Binding-site contacts:
Ligand atom C76 contacts residue GLY50 of chain 1.A at 3.5 Å.
Ligand atom O69 contacts residue THR88 of chain 1.A at 3.0 Å (h-bond).
Ligand atom C17 contacts residue GLY246 of chain 1.A at 3.4 Å.
Ligand atom C37 contacts residue ARG323 of chain 1.A at 3.1 Å.
Ligand atom C24 contacts residue TRP131 of chain 1.A at 3.6 Å (hydrophobic).
Ligand atom C80 contacts residue PRO86 of chain 1.A at 3.5 Å (hydrophobic).
Ligand atom C84 contacts residue TYR214 of chain 1.A at 3.5 Å (hydrophobic).
Ligand atom C72 contacts residue PRO86 of chain 1.A at 3.6 Å (hydrophobic).
Ligand atom C55 contacts residue ASP48 of chain 1.A at 3.6 Å.
Ligand atom C50 contacts residue THR88 of chain 1.A at 3.6 Å.
Ligand atom O34 contacts residue GLN89 of chain 1.A at 3.2 Å (h-bond).
Ligand atom C62 contacts residue GLY50 of chain 1.A at 3.4 Å.
Ligand atom O85 contacts residue TYR214 of chain 1.A at 2.5 Å (h-bond).
Ligand atom C68 contacts residue GLY50 of chain 1.A at 3.6 Å.
Ligand atom C55 contacts residue ASP244 of chain 1.A at 3.5 Å.
Ligand atom N70 contacts residue GLY50 of chain 1.A at 2.9 Å (h-bond).
Ligand atom O49 contacts residue THR247 of chain 1.A at 3.6 Å.
Ligand atom O57 contacts residue ASP244 of chain 1.A at 2.7 Å (salt-bridge).
Ligand atom C28 contacts residue LEU46 of chain 1.A at 3.4 Å (hydrophobic).
Ligand atom S20 contacts residue GLY27 of chain 1.A at 3.3 Å (h-bond).
Ligand atom C62 contacts residue ASP244 of chain 1.A at 3.4 Å.
Ligand atom O54 contacts residue GLN89 of chain 1.A at 3.1 Å (h-bond).
Ligand atom N31 contacts residue THR248 of chain 1.A at 2.8 Å (h-bond).
Ligand atom C59 contacts residue ASP244 of chain 1.A at 3.1 Å.
Ligand atom O35 contacts residue THR248 of chain 1.A at 3.5 Å (h-bond).
Ligand atom C64 contacts residue ASP244 of chain 1.A at 3.4 Å.
Ligand atom N31 contacts residue GLY27 of chain 1.A at 3.6 Å.
Ligand atom C26 contacts residue GLY246 of chain 1.A at 3.6 Å.
Ligand atom S20 contacts residue ILE126 of chain 1.A at 3.5 Å.
Ligand atom N86 contacts residue PRO86 of chain 1.A at 3.0 Å (h-bond).
Ligand atom C26 contacts residue LEU46 of chain 1.A at 3.2 Å (hydrophobic).
Ligand atom C97 contacts residue TYR87 of chain 1.A at 3.6 Å (hydrophobic).
Ligand atom C50 contacts residue GLN89 of chain 1.A at 3.3 Å.
Ligand atom N7 contacts residue GLY246 of chain 1.A at 3.1 Å (h-bond).
Ligand atom O69 contacts residue TYR87 of chain 1.A at 3.3 Å.
Ligand atom O54 contacts residue THR88 of chain 1.A at 3.1 Å.
Ligand atom O49 contacts residue THR248 of chain 1.A at 3.0 Å (h-bond).
Ligand atom O57 contacts residue ASP48 of chain 1.A at 2.5 Å (salt-bridge).
Ligand atom C21 contacts residue GLY29 of chain 1.A at 3.6 Å.
Ligand atom C21 contacts residue GLN28 of chain 1.A at 3.3 Å.

The protein below binds the small molecule below.
Small molecule (SMILES): CCCCNC(=O)[C@@H](NC(=O)[C@H](C)C[C@H](O)[C@@H]1CSC/C=C/CSC[C@H](NC(=O)OC(C)(C)C)C(=O)N[C@@H](C)C(=O)N1)C(C)C

Sequence of chain 1.A:
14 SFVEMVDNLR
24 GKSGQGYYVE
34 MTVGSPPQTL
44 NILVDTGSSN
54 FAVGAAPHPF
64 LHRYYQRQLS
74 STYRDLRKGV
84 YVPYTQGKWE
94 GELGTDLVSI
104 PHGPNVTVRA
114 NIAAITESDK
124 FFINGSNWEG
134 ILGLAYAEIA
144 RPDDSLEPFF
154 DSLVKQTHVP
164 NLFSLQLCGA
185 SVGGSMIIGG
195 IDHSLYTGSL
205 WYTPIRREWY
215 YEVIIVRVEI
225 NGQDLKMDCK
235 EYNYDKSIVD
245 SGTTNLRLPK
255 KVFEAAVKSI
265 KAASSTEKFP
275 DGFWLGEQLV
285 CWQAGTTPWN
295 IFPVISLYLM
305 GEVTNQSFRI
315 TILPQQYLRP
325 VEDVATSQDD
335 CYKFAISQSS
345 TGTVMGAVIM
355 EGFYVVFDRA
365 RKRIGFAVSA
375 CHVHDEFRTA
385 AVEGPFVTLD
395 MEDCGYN